Binding-site contacts:
Ligand atom C3 contacts residue IKF1 of chain 1.E at 3.7 Å.
Ligand atom O contacts residue FAD1 of chain 1.C at 3.7 Å.
Ligand atom O contacts residue SER67 of chain 1.A at 3.6 Å.
Ligand atom C9 contacts residue GLY325 of chain 1.A at 3.9 Å.
Ligand atom C12 contacts residue VAL210 of chain 1.A at 4.0 Å (hydrophobic).
Ligand atom C10 contacts residue PHE71 of chain 1.A at 3.5 Å (hydrophobic).
Ligand atom C9 contacts residue FAD1 of chain 1.C at 3.9 Å.
Ligand atom C10 contacts residue VAL210 of chain 1.A at 4.0 Å (hydrophobic).
Ligand atom C3 contacts residue ILE323 of chain 1.A at 3.6 Å (hydrophobic).
Ligand atom C7 contacts residue GLY325 of chain 1.A at 4.0 Å.
Ligand atom C6 contacts residue PRO322 of chain 1.A at 3.1 Å (hydrophobic).
Ligand atom C4 contacts residue ALA222 of chain 1.A at 3.2 Å (hydrophobic).
Ligand atom C9 contacts residue CYS69 of chain 1.A at 3.3 Å (hydrophobic).
Ligand atom C2 contacts residue GLU239 of chain 1.A at 3.3 Å.
Ligand atom C1 contacts residue GLU239 of chain 1.A at 3.2 Å.
Ligand atom C1 contacts residue GLU220 of chain 1.A at 3.6 Å.
Ligand atom C contacts residue TYR221 of chain 1.A at 3.3 Å (hydrophobic).
Ligand atom C8 contacts residue GLY325 of chain 1.A at 3.8 Å.
Ligand atom C11 contacts residue PHE406 of chain 1.A at 3.4 Å (hydrophobic).
Ligand atom O contacts residue PRO322 of chain 1.A at 2.9 Å (h-bond).
Ligand atom C5 contacts residue IKF1 of chain 1.E at 3.3 Å.
Ligand atom C2 contacts residue VAL237 of chain 1.A at 3.2 Å (hydrophobic).
Ligand atom C8 contacts residue PHE224 of chain 1.A at 3.6 Å (hydrophobic).
Ligand atom C3 contacts residue ALA222 of chain 1.A at 3.8 Å (hydrophobic).
Ligand atom C11 contacts residue VAL210 of chain 1.A at 3.8 Å (hydrophobic).
Ligand atom O contacts residue VAL237 of chain 1.A at 3.7 Å.
Ligand atom C5 contacts residue GLU220 of chain 1.A at 3.4 Å.
Ligand atom C6 contacts residue ILE323 of chain 1.A at 2.9 Å (hydrophobic).
Ligand atom C contacts residue GLU220 of chain 1.A at 3.0 Å.
Ligand atom C1 contacts residue VAL237 of chain 1.A at 3.2 Å (hydrophobic).
Ligand atom C contacts residue ALA222 of chain 1.A at 3.1 Å (hydrophobic).
Ligand atom C contacts residue VAL237 of chain 1.A at 3.2 Å (hydrophobic).
Ligand atom C4 contacts residue IKF1 of chain 1.E at 2.9 Å.
Ligand atom C5 contacts residue TYR221 of chain 1.A at 3.3 Å (hydrophobic).
Ligand atom C8 contacts residue FAD1 of chain 1.C at 3.3 Å.
Ligand atom C5 contacts residue ALA222 of chain 1.A at 3.1 Å (hydrophobic).
Ligand atom C12 contacts residue ILE323 of chain 1.A at 4.0 Å (hydrophobic).
Ligand atom C8 contacts residue CYS69 of chain 1.A at 3.9 Å (hydrophobic).
Ligand atom S contacts residue VAL237 of chain 1.A at 3.8 Å.
Ligand atom S contacts residue PRO322 of chain 1.A at 3.7 Å.

Sequence of chain 1.A:
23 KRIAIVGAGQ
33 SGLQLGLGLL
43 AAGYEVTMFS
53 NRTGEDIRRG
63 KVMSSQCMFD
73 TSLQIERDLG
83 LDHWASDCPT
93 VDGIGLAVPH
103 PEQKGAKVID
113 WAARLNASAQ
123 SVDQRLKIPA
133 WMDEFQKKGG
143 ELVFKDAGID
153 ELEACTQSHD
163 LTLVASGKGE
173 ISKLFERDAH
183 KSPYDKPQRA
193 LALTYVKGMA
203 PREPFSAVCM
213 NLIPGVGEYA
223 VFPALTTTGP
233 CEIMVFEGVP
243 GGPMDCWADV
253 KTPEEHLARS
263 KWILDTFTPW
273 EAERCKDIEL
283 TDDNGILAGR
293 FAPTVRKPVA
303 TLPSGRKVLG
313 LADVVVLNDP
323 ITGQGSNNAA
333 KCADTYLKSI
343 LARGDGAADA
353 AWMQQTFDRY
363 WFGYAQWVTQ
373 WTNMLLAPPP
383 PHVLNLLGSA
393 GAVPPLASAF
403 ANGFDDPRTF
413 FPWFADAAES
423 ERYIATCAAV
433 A

The small molecule below binds the protein below.
Small molecule (SMILES): O=S(Cc1ccccc1)c1ccccc1